Sequence of chain 1.B:
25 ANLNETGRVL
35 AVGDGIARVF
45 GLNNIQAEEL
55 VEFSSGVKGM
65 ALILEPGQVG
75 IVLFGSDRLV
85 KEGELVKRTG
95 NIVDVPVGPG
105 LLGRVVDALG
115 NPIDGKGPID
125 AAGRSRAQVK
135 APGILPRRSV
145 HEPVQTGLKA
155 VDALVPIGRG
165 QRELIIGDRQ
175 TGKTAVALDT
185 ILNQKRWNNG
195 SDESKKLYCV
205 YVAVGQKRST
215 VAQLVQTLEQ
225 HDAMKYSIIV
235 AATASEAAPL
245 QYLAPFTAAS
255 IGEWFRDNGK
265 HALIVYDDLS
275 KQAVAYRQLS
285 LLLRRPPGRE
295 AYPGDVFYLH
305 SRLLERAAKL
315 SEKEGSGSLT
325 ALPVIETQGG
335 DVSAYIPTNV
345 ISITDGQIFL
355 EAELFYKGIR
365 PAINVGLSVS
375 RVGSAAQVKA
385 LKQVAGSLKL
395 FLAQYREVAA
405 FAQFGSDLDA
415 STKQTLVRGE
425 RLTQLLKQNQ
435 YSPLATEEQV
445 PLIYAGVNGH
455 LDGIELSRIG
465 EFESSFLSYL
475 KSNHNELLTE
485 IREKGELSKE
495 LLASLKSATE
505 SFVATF

Binding-site contacts:
Ligand atom O2' contacts residue VAL373 of chain 1.B at 3.3 Å.
Ligand atom O1A contacts residue VAL171 of chain 1.F at 3.0 Å (h-bond).
Ligand atom PG contacts residue MG1 of chain 1.IA at 3.3 Å.
Ligand atom N3 contacts residue TYR351 of chain 1.F at 3.5 Å.
Ligand atom O1B contacts residue LYS169 of chain 1.F at 2.8 Å (salt-bridge).
Ligand atom O3A contacts residue LYS169 of chain 1.F at 3.2 Å (salt-bridge).
Ligand atom PB contacts residue LYS169 of chain 1.F at 3.4 Å.
Ligand atom O1G contacts residue ALA165 of chain 1.F at 3.2 Å.
Ligand atom N1 contacts residue TYR351 of chain 1.F at 3.2 Å.
Ligand atom C6 contacts residue TYR351 of chain 1.F at 3.5 Å (hydrophobic).
Ligand atom O1B contacts residue GLY168 of chain 1.F at 3.0 Å (h-bond).
Ligand atom O2G contacts residue MG1 of chain 1.IA at 2.2 Å.
Ligand atom N7 contacts residue VAL171 of chain 1.F at 3.5 Å.
Ligand atom N6 contacts residue VAL171 of chain 1.F at 3.5 Å.
Ligand atom O3G contacts residue SER346 of chain 1.B at 3.2 Å.
Ligand atom O1B contacts residue VAL167 of chain 1.F at 3.3 Å (h-bond).
Ligand atom PB contacts residue MG1 of chain 1.IA at 3.3 Å.
Ligand atom O2A contacts residue MG1 of chain 1.IA at 3.2 Å.
Ligand atom N3B contacts residue ARG375 of chain 1.B at 3.3 Å (salt-bridge).
Ligand atom C4 contacts residue TYR351 of chain 1.F at 3.2 Å (hydrophobic).
Ligand atom C5 contacts residue TYR351 of chain 1.F at 3.2 Å (hydrophobic).
Ligand atom C2 contacts residue TYR351 of chain 1.F at 3.4 Å (hydrophobic).
Ligand atom O2B contacts residue LYS169 of chain 1.F at 3.5 Å (salt-bridge).
Ligand atom O2B contacts residue MG1 of chain 1.IA at 2.2 Å.
Ligand atom N3B contacts residue MG1 of chain 1.IA at 3.4 Å.
Ligand atom O2G contacts residue ARG196 of chain 1.F at 3.5 Å (salt-bridge).
Ligand atom O2G contacts residue GLU195 of chain 1.F at 3.4 Å (salt-bridge).
Ligand atom O3' contacts residue ARG375 of chain 1.B at 3.3 Å.
Ligand atom C5' contacts residue GLY166 of chain 1.F at 3.4 Å.
Ligand atom O1B contacts residue GLY166 of chain 1.F at 3.4 Å (h-bond).
Ligand atom O3G contacts residue ARG375 of chain 1.B at 3.2 Å (salt-bridge).
Ligand atom O2A contacts residue ARG375 of chain 1.B at 3.2 Å (salt-bridge).
Ligand atom O1G contacts residue LYS169 of chain 1.F at 3.0 Å (salt-bridge).
Ligand atom O1G contacts residue GLY166 of chain 1.F at 3.0 Å (h-bond).
Ligand atom O2B contacts residue THR170 of chain 1.F at 2.7 Å (h-bond).
Ligand atom O3G contacts residue ARG196 of chain 1.F at 2.7 Å (salt-bridge).
Ligand atom N9 contacts residue TYR351 of chain 1.F at 3.3 Å.
Ligand atom O1A contacts residue GLY168 of chain 1.F at 3.1 Å.
Ligand atom N3B contacts residue GLY166 of chain 1.F at 3.1 Å (h-bond).
Ligand atom O3A contacts residue GLY168 of chain 1.F at 2.8 Å.

This small molecule binds to this protein.
Small molecule (SMILES): Nc1ncnc2c1ncn2[C@@H]1O[C@H](CO[P](=O)(O)O[P](=O)(O)NP(=O)(O)O)[C@@H](O)[C@H]1O

Sequence of chain 1.F:
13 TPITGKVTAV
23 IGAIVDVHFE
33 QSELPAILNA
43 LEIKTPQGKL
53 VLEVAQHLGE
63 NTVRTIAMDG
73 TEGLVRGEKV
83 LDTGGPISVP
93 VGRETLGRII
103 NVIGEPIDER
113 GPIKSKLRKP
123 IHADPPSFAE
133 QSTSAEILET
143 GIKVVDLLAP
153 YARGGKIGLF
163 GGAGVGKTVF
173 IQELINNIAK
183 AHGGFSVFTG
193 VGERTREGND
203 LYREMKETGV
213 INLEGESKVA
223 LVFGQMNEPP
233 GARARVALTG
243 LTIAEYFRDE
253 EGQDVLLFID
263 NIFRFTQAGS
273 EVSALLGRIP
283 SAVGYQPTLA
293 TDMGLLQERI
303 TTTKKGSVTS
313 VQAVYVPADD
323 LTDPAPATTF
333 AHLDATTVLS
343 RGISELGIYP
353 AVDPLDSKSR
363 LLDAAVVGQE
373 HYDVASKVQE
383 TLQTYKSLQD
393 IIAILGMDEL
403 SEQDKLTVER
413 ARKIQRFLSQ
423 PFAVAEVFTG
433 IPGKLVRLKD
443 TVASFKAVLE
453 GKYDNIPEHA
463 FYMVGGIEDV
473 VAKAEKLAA